Sequence of chain 4.C:
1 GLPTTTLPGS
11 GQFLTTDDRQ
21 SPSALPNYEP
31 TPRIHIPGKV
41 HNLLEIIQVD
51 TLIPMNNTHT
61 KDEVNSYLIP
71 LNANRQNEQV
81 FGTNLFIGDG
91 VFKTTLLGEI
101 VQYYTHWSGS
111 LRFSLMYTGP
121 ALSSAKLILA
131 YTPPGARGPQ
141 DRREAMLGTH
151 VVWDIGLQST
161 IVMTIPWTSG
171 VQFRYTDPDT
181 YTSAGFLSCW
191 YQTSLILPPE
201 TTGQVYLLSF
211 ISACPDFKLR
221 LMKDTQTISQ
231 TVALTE

The small molecule below binds the protein below.
Small molecule (SMILES): Cc1cc(CCCCCCCOc2ccc(C3=N[C@@H](C)CO3)cc2)on1

Sequence of chain 4.A:
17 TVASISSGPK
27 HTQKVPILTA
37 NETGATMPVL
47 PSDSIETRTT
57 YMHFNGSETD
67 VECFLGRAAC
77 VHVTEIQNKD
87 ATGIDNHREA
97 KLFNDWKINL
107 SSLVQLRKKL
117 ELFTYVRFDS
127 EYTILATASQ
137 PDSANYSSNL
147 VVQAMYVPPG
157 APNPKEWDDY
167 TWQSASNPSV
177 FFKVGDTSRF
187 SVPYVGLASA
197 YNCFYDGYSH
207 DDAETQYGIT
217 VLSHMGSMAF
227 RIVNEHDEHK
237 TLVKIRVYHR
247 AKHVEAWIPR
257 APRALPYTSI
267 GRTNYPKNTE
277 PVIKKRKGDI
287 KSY

Binding-site contacts:
Ligand atom O1 contacts residue PHE186 of chain 4.A at 3.5 Å.
Ligand atom C2C contacts residue VAL188 of chain 4.A at 3.2 Å (hydrophobic).
Ligand atom CM1 contacts residue SER107 of chain 4.A at 3.9 Å.
Ligand atom C4 contacts residue MET224 of chain 4.A at 3.8 Å (hydrophobic).
Ligand atom C4A contacts residue ASN198 of chain 4.A at 3.9 Å.
Ligand atom C3C contacts residue TYR128 of chain 4.A at 3.9 Å (hydrophobic).
Ligand atom C31 contacts residue SER175 of chain 4.A at 3.6 Å.
Ligand atom C7C contacts residue TYR197 of chain 4.A at 3.8 Å (hydrophobic).
Ligand atom C5B contacts residue LEU106 of chain 4.A at 3.8 Å (hydrophobic).
Ligand atom C5 contacts residue PHE186 of chain 4.A at 3.5 Å (hydrophobic).
Ligand atom C6B contacts residue LEU106 of chain 4.A at 4.0 Å (hydrophobic).
Ligand atom C31 contacts residue VAL176 of chain 4.A at 3.3 Å (hydrophobic).
Ligand atom C7C contacts residue TYR128 of chain 4.A at 3.6 Å (hydrophobic).
Ligand atom C3 contacts residue PHE186 of chain 4.A at 3.8 Å (hydrophobic).
Ligand atom C5C contacts residue TYR128 of chain 4.A at 3.5 Å (hydrophobic).
Ligand atom O1 contacts residue ALA24 of chain 4.C at 3.6 Å.
Ligand atom N2 contacts residue PHE186 of chain 4.A at 3.7 Å.
Ligand atom C31 contacts residue ALA150 of chain 4.A at 3.1 Å (hydrophobic).
Ligand atom O1B contacts residue ILE104 of chain 4.A at 3.9 Å.
Ligand atom C6C contacts residue VAL191 of chain 4.A at 3.2 Å (hydrophobic).
Ligand atom C6B contacts residue TYR197 of chain 4.A at 3.7 Å (hydrophobic).
Ligand atom C3 contacts residue PRO174 of chain 4.A at 3.8 Å (hydrophobic).
Ligand atom O1B contacts residue TYR128 of chain 4.A at 3.9 Å.
Ligand atom C4C contacts residue ILE104 of chain 4.A at 3.9 Å (hydrophobic).
Ligand atom N2 contacts residue ALA24 of chain 4.C at 3.4 Å.
Ligand atom C1C contacts residue TYR152 of chain 4.A at 4.0 Å (hydrophobic).
Ligand atom C3C contacts residue VAL188 of chain 4.A at 3.3 Å (hydrophobic).
Ligand atom C4C contacts residue TYR152 of chain 4.A at 3.8 Å (hydrophobic).
Ligand atom C4B contacts residue LEU106 of chain 4.A at 4.0 Å (hydrophobic).
Ligand atom C4 contacts residue TYR152 of chain 4.A at 3.9 Å (hydrophobic).
Ligand atom C5 contacts residue TYR152 of chain 4.A at 3.8 Å (hydrophobic).
Ligand atom O1 contacts residue VAL188 of chain 4.A at 3.8 Å.
Ligand atom C5B contacts residue TYR197 of chain 4.A at 3.8 Å (hydrophobic).
Ligand atom C2C contacts residue TYR152 of chain 4.A at 4.0 Å (hydrophobic).
Ligand atom C5C contacts residue ILE104 of chain 4.A at 3.8 Å (hydrophobic).
Ligand atom C4 contacts residue PHE186 of chain 4.A at 3.6 Å (hydrophobic).
Ligand atom N2 contacts residue PRO174 of chain 4.A at 3.9 Å.
Ligand atom C31 contacts residue PRO174 of chain 4.A at 3.4 Å (hydrophobic).
Ligand atom O1 contacts residue TYR152 of chain 4.A at 3.9 Å.
Ligand atom C7C contacts residue VAL191 of chain 4.A at 4.0 Å (hydrophobic).